This protein binds this small molecule.
Small molecule (SMILES): CC(=O)N[C@H]1[C@H](O[C@H]2[C@H](O)[C@@H](NC(C)=O)CO[C@@H]2CO)O[C@H](CO)[C@@H](O)[C@@H]1O

Sequence of chain 1.A:
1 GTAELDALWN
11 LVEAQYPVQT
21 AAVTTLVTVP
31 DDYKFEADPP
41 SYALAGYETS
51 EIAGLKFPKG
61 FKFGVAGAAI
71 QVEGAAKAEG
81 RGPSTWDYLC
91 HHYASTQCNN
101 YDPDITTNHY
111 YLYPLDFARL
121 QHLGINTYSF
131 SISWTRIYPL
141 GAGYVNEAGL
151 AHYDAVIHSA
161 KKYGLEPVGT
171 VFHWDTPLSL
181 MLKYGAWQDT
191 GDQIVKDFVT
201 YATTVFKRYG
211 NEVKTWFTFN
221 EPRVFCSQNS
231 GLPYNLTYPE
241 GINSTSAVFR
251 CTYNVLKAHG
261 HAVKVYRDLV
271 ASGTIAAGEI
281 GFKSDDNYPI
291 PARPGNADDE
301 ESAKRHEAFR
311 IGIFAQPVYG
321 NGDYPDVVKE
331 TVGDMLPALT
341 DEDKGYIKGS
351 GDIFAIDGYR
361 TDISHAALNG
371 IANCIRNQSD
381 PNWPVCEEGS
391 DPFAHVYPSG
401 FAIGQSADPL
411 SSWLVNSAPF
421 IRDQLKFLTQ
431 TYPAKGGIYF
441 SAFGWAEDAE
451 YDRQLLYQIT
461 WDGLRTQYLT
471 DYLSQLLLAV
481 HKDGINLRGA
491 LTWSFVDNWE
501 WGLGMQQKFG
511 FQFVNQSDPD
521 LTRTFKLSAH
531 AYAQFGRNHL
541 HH

Binding-site contacts:
Ligand atom C1 contacts residue SER230 of chain 1.A at 4.0 Å.
Ligand atom N2 contacts residue ASN235 of chain 1.A at 2.6 Å (h-bond).
Ligand atom C6 contacts residue GLY231 of chain 1.A at 4.3 Å.
Ligand atom C1 contacts residue GLY231 of chain 1.A at 3.7 Å.
Ligand atom O7 contacts residue GLN97 of chain 1.A at 2.3 Å (h-bond).
Ligand atom C5 contacts residue LEU232 of chain 1.A at 3.5 Å (hydrophobic).
Ligand atom C3 contacts residue ASN235 of chain 1.A at 3.6 Å.
Ligand atom O5 contacts residue SER230 of chain 1.A at 4.0 Å.
Ligand atom C6 contacts residue LEU232 of chain 1.A at 3.5 Å (hydrophobic).
Ligand atom C6 contacts residue GLN97 of chain 1.A at 3.7 Å.
Ligand atom C8 contacts residue ASN235 of chain 1.A at 3.4 Å.
Ligand atom O6 contacts residue GLN97 of chain 1.A at 3.6 Å (h-bond).
Ligand atom O7 contacts residue ASN235 of chain 1.A at 4.2 Å.
Ligand atom O5 contacts residue ASN235 of chain 1.A at 2.4 Å (h-bond).
Ligand atom O5 contacts residue GLY231 of chain 1.A at 2.9 Å.
Ligand atom O5 contacts residue LEU232 of chain 1.A at 2.6 Å (h-bond).
Ligand atom C5 contacts residue ASN235 of chain 1.A at 3.6 Å.
Ligand atom C2 contacts residue ASN235 of chain 1.A at 2.3 Å.
Ligand atom C8 contacts residue GLN97 of chain 1.A at 4.0 Å.
Ligand atom C2 contacts residue SER230 of chain 1.A at 4.0 Å.
Ligand atom C7 contacts residue GLN97 of chain 1.A at 3.4 Å.
Ligand atom O6 contacts residue LEU232 of chain 1.A at 2.9 Å (h-bond).
Ligand atom O7 contacts residue SER244 of chain 1.A at 4.4 Å.
Ligand atom C4 contacts residue ASN235 of chain 1.A at 4.2 Å.
Ligand atom C1 contacts residue LEU232 of chain 1.A at 3.5 Å (hydrophobic).
Ligand atom O6 contacts residue GLY231 of chain 1.A at 3.5 Å.
Ligand atom C5 contacts residue GLY231 of chain 1.A at 4.0 Å.
Ligand atom C1 contacts residue ASN235 of chain 1.A at 1.4 Å.
Ligand atom C7 contacts residue ASN235 of chain 1.A at 3.2 Å.
Ligand atom C8 contacts residue SER244 of chain 1.A at 4.2 Å.